Binding-site contacts:
Ligand atom C5 contacts residue ASN282 of chain 1.B at 3.7 Å.
Ligand atom C8 contacts residue ASN280 of chain 1.B at 3.5 Å.
Ligand atom C2 contacts residue ASN282 of chain 1.B at 2.5 Å.
Ligand atom O5 contacts residue ASN282 of chain 1.B at 2.4 Å (h-bond).
Ligand atom O7 contacts residue ASN280 of chain 1.B at 4.4 Å.
Ligand atom C1 contacts residue ASN282 of chain 1.B at 1.4 Å.
Ligand atom N2 contacts residue ASN282 of chain 1.B at 2.9 Å (h-bond).
Ligand atom C3 contacts residue ASN282 of chain 1.B at 3.8 Å.
Ligand atom O7 contacts residue ASN282 of chain 1.B at 3.9 Å.
Ligand atom C7 contacts residue ASN282 of chain 1.B at 3.6 Å.
Ligand atom C7 contacts residue ASN280 of chain 1.B at 4.2 Å.
Ligand atom C4 contacts residue ASN282 of chain 1.B at 4.2 Å.

Sequence of chain 1.B:
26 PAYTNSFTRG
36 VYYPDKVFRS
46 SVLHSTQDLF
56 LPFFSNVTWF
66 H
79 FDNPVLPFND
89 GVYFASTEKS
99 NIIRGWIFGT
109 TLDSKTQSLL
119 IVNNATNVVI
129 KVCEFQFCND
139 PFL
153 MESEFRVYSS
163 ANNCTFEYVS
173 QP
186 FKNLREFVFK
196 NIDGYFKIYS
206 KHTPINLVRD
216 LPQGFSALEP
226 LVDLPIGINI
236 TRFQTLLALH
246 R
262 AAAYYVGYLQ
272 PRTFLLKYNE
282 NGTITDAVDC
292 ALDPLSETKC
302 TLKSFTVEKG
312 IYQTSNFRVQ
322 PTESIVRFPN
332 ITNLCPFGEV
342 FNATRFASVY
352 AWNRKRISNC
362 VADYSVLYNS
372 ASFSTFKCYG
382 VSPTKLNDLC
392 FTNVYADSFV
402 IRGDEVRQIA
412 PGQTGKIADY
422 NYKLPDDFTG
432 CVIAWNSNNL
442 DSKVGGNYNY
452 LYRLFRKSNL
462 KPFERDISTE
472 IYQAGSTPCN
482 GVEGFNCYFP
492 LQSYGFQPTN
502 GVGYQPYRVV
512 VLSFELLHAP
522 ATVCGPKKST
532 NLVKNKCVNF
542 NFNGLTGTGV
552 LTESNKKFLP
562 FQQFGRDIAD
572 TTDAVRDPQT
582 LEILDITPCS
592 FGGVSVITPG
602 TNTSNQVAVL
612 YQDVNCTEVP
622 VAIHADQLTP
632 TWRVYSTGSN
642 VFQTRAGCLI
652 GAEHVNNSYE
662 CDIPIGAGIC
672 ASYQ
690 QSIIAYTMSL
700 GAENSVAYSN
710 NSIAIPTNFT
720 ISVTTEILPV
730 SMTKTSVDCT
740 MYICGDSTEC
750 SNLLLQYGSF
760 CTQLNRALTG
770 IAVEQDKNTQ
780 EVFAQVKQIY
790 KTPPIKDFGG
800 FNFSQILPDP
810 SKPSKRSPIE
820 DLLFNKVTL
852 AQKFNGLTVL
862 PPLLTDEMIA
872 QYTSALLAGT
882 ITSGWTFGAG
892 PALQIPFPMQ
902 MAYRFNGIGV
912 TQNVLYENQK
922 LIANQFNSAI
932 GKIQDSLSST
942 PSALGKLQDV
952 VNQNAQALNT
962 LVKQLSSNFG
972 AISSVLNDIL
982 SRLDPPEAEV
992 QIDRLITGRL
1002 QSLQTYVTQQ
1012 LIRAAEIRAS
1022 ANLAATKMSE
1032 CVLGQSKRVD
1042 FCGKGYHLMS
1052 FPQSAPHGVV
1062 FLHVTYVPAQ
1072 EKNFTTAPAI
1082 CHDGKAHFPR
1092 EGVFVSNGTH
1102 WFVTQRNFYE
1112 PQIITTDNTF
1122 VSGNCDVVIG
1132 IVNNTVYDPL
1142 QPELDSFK

A small-molecule ligand and the protein it binds are described below.
Small molecule (SMILES): CC(=O)N[C@@H]1[C@@H](O)[C@H](O)[C@@H](CO)O[C@H]1O